Binding-site contacts:
Ligand atom O6 contacts residue LEU368 of chain 1.A at 3.8 Å.
Ligand atom O5 contacts residue ASN343 of chain 1.A at 2.4 Å (h-bond).
Ligand atom C7 contacts residue ASN343 of chain 1.A at 3.4 Å.
Ligand atom C5 contacts residue GLY339 of chain 1.A at 3.8 Å.
Ligand atom C3 contacts residue ASN343 of chain 1.A at 3.8 Å.
Ligand atom O7 contacts residue ASN343 of chain 1.A at 3.5 Å (h-bond).
Ligand atom C2 contacts residue ASN343 of chain 1.A at 2.5 Å.
Ligand atom C6 contacts residue LEU368 of chain 1.A at 4.3 Å (hydrophobic).
Ligand atom O6 contacts residue GLY339 of chain 1.A at 3.7 Å.
Ligand atom C6 contacts residue GLY339 of chain 1.A at 3.9 Å.
Ligand atom N2 contacts residue ASN343 of chain 1.A at 2.9 Å (h-bond).
Ligand atom C5 contacts residue ASN343 of chain 1.A at 3.7 Å.
Ligand atom C4 contacts residue ASN343 of chain 1.A at 4.2 Å.
Ligand atom C5 contacts residue PHE338 of chain 1.A at 4.2 Å (hydrophobic).
Ligand atom O5 contacts residue PHE342 of chain 1.A at 4.3 Å.
Ligand atom C1 contacts residue ASN343 of chain 1.A at 1.4 Å.
Ligand atom C6 contacts residue PHE338 of chain 1.A at 3.4 Å (hydrophobic).
Ligand atom O6 contacts residue PHE338 of chain 1.A at 3.6 Å.
Ligand atom C6 contacts residue PHE342 of chain 1.A at 4.2 Å (hydrophobic).

A small-molecule ligand and the protein it binds are described below.
Small molecule (SMILES): CC(=O)N[C@@H]1[C@@H](O)[C@H](O)[C@@H](CO)O[C@H]1O

Sequence of chain 1.A:
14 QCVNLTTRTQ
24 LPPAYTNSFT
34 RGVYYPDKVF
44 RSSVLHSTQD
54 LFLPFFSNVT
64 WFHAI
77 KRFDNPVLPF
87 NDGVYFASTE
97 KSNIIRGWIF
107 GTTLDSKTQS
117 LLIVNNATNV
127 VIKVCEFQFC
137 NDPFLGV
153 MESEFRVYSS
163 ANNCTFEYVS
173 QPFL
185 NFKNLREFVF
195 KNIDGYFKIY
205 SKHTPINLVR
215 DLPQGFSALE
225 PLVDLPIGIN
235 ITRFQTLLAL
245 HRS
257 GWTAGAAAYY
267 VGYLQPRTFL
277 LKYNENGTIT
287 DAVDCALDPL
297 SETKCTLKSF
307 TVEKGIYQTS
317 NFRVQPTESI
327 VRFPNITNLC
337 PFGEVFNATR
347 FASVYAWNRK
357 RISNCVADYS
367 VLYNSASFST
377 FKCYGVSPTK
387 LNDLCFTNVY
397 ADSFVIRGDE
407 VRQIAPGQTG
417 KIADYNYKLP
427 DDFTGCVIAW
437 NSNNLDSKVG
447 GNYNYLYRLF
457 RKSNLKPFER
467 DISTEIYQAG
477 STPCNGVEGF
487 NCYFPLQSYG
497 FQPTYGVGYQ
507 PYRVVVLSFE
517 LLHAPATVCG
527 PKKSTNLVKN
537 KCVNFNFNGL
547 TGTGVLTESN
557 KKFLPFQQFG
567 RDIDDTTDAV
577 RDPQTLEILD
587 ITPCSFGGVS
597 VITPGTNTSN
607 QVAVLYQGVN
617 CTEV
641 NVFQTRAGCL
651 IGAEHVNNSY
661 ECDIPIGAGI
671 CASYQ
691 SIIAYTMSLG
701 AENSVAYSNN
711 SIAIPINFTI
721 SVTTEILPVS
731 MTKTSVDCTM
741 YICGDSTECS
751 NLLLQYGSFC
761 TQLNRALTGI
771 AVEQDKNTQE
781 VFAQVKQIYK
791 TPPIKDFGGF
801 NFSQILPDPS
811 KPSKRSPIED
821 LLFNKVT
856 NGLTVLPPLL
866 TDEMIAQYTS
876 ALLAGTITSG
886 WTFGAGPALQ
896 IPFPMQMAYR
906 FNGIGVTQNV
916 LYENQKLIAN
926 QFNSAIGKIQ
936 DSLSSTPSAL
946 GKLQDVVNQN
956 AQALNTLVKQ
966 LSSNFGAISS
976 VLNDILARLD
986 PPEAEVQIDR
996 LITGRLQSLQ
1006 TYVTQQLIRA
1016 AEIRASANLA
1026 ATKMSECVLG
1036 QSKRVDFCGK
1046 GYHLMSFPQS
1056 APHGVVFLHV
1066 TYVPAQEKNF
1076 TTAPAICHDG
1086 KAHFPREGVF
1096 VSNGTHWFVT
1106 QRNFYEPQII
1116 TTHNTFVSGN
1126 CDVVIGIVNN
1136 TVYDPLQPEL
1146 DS